Binding-site contacts:
Ligand atom C1' contacts residue HIS18 of chain 1.A at 3.9 Å.
Ligand atom O5' contacts residue HIS18 of chain 1.A at 3.0 Å (h-bond).
Ligand atom N6 contacts residue GLY17 of chain 1.A at 3.8 Å.
Ligand atom O3B contacts residue PNS1 of chain 1.D at 2.9 Å (h-bond).
Ligand atom O1G contacts residue PNS1 of chain 1.D at 3.0 Å (h-bond).
Ligand atom C2 contacts residue THR119 of chain 1.A at 3.8 Å.
Ligand atom C3A contacts residue SER10 of chain 1.A at 3.5 Å.
Ligand atom O1B contacts residue PNS1 of chain 1.D at 2.7 Å (h-bond).
Ligand atom O2B contacts residue PNS1 of chain 1.D at 3.7 Å.
Ligand atom C5' contacts residue HIS18 of chain 1.A at 3.7 Å.
Ligand atom PA contacts residue SER10 of chain 1.A at 3.7 Å.
Ligand atom N6 contacts residue TYR123 of chain 1.A at 2.8 Å (h-bond).
Ligand atom N7 contacts residue VAL126 of chain 1.A at 3.5 Å (h-bond).
Ligand atom O2' contacts residue GLY89 of chain 1.A at 2.8 Å (h-bond).
Ligand atom PG contacts residue PNS1 of chain 1.D at 3.0 Å.
Ligand atom N6 contacts residue ARG91 of chain 1.A at 3.7 Å.
Ligand atom O1A contacts residue SER128 of chain 1.A at 3.0 Å (h-bond).
Ligand atom O3G contacts residue PNS1 of chain 1.D at 2.6 Å (h-bond).
Ligand atom O3G contacts residue LYS88 of chain 1.A at 3.5 Å (salt-bridge).
Ligand atom O3G contacts residue GLU99 of chain 1.A at 3.2 Å (salt-bridge).
Ligand atom N9 contacts residue HIS18 of chain 1.A at 3.7 Å.
Ligand atom N6 contacts residue THR119 of chain 1.A at 3.7 Å.
Ligand atom O4' contacts residue HIS18 of chain 1.A at 3.0 Å.
Ligand atom O1B contacts residue SER10 of chain 1.A at 3.0 Å (h-bond).
Ligand atom O1A contacts residue HIS18 of chain 1.A at 3.3 Å.
Ligand atom O1B contacts residue GLY9 of chain 1.A at 3.3 Å.
Ligand atom C6 contacts residue THR119 of chain 1.A at 3.7 Å.
Ligand atom O2A contacts residue SER10 of chain 1.A at 2.6 Å (h-bond).
Ligand atom N3 contacts residue GLY89 of chain 1.A at 3.4 Å.
Ligand atom N3 contacts residue VAL21 of chain 1.A at 3.7 Å.
Ligand atom O2A contacts residue PHE11 of chain 1.A at 2.9 Å (h-bond).
Ligand atom PB contacts residue PNS1 of chain 1.D at 3.2 Å.
Ligand atom C8 contacts residue HIS18 of chain 1.A at 3.4 Å.
Ligand atom O2A contacts residue GLY9 of chain 1.A at 3.5 Å.
Ligand atom C5' contacts residue GLY9 of chain 1.A at 3.9 Å.
Ligand atom N6 contacts residue VAL126 of chain 1.A at 3.0 Å (h-bond).
Ligand atom C2' contacts residue GLY89 of chain 1.A at 3.5 Å.
Ligand atom C2 contacts residue VAL21 of chain 1.A at 3.6 Å (hydrophobic).
Ligand atom PA contacts residue HIS18 of chain 1.A at 3.7 Å.
Ligand atom N1 contacts residue THR119 of chain 1.A at 3.0 Å (h-bond).

The small molecule below binds the protein below.
Small molecule (SMILES): Nc1ncnc2c1ncn2[C@@H]1O[C@H](CO[P](=O)(O)C[P](=O)(O)OP(=O)(O)O)[C@@H](O)[C@H]1O

Sequence of chain 1.A:
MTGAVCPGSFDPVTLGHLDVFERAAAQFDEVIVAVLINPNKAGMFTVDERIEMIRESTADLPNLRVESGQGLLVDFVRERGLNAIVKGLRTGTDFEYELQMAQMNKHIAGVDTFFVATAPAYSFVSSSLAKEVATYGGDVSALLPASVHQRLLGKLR